Binding-site contacts:
Ligand atom C2 contacts residue ASN181 of chain 1.I at 2.5 Å.
Ligand atom C5 contacts residue ASN181 of chain 1.I at 3.7 Å.
Ligand atom O6 contacts residue THR183 of chain 1.I at 4.1 Å.
Ligand atom C5 contacts residue LEU260 of chain 1.I at 4.1 Å (hydrophobic).
Ligand atom O4 contacts residue ASN241 of chain 1.A at 4.0 Å.
Ligand atom O7 contacts residue ASN181 of chain 1.I at 4.4 Å.
Ligand atom C2 contacts residue ARG238 of chain 1.A at 3.7 Å.
Ligand atom C4 contacts residue ASN181 of chain 1.I at 4.2 Å.
Ligand atom O3 contacts residue ARG238 of chain 1.A at 3.5 Å.
Ligand atom C8 contacts residue NAG2 of chain 1.W at 3.8 Å.
Ligand atom N2 contacts residue TYR235 of chain 1.A at 3.9 Å.
Ligand atom C1 contacts residue ASN241 of chain 1.A at 4.3 Å.
Ligand atom O5 contacts residue LEU260 of chain 1.I at 3.9 Å.
Ligand atom C6 contacts residue THR183 of chain 1.I at 4.0 Å.
Ligand atom O5 contacts residue ASN181 of chain 1.I at 2.4 Å (h-bond).
Ligand atom N2 contacts residue ARG238 of chain 1.A at 4.3 Å.
Ligand atom C7 contacts residue ASN181 of chain 1.I at 3.8 Å.
Ligand atom O6 contacts residue LEU260 of chain 1.I at 3.4 Å.
Ligand atom O5 contacts residue ASN241 of chain 1.A at 4.5 Å.
Ligand atom C3 contacts residue TYR235 of chain 1.A at 4.2 Å (hydrophobic).
Ligand atom C7 contacts residue TYR235 of chain 1.A at 4.3 Å (hydrophobic).
Ligand atom O6 contacts residue ASN241 of chain 1.A at 4.4 Å.
Ligand atom C1 contacts residue ASN181 of chain 1.I at 1.4 Å.
Ligand atom C3 contacts residue ARG238 of chain 1.A at 4.0 Å.
Ligand atom C5 contacts residue ARG238 of chain 1.A at 4.3 Å.
Ligand atom C8 contacts residue ILE258 of chain 1.I at 3.9 Å (hydrophobic).
Ligand atom C5 contacts residue ASN241 of chain 1.A at 4.3 Å.
Ligand atom C8 contacts residue TYR235 of chain 1.A at 3.8 Å (hydrophobic).
Ligand atom C6 contacts residue LEU260 of chain 1.I at 3.8 Å (hydrophobic).
Ligand atom C3 contacts residue ASN181 of chain 1.I at 3.8 Å.
Ligand atom C8 contacts residue NAG1 of chain 1.W at 4.4 Å.
Ligand atom C4 contacts residue ARG238 of chain 1.A at 4.1 Å.
Ligand atom N2 contacts residue ASN181 of chain 1.I at 2.9 Å (h-bond).
Ligand atom C6 contacts residue ASN241 of chain 1.A at 3.4 Å.

Sequence of chain 1.A:
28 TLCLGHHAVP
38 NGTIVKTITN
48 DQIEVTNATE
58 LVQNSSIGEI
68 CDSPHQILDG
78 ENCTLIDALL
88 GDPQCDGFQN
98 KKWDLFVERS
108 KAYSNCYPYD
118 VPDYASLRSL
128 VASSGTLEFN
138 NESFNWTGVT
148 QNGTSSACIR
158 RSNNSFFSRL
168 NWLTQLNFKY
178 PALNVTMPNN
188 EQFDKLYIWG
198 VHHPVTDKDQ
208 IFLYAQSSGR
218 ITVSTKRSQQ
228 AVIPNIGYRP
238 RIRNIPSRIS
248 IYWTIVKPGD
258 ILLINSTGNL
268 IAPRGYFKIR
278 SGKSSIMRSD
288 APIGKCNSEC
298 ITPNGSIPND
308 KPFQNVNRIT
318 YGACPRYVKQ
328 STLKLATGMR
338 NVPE

A small-molecule ligand and the protein it binds are described below.
Small molecule (SMILES): CC(=O)N[C@H]1[C@H](O[C@H]2[C@H](O)[C@@H](NC(C)=O)CO[C@@H]2CO)O[C@H](CO)[C@@H](O[C@@H]2O[C@H](CO[C@H]3O[C@H](CO)[C@@H](O)[C@H](O)[C@@H]3O)[C@@H](O)[C@H](O[C@H]3O[C@H](CO)[C@@H](O)[C@H](O)[C@@H]3O)[C@@H]2O)[C@@H]1O

Sequence of chain 1.I:
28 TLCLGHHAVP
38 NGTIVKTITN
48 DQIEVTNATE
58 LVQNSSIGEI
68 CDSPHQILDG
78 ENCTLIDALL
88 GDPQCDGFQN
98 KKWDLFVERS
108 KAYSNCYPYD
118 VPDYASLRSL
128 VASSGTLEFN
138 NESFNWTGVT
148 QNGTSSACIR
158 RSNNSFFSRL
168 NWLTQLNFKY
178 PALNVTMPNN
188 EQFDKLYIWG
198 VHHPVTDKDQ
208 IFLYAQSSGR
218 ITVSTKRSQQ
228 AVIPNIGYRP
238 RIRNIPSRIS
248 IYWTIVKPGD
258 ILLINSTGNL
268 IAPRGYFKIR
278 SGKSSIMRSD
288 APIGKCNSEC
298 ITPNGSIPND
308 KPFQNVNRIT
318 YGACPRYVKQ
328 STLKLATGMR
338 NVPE